Binding-site contacts:
Ligand atom CAE contacts residue VAL32 of chain 1.B at 4.4 Å (hydrophobic).
Ligand atom CAD contacts residue TRP73 of chain 1.B at 3.5 Å (hydrophobic).
Ligand atom CAG contacts residue VAL32 of chain 1.B at 3.5 Å (hydrophobic).
Ligand atom CAC contacts residue VAL32 of chain 1.B at 4.2 Å (hydrophobic).
Ligand atom OAM contacts residue 3SU1 of chain 1.N at 4.2 Å.
Ligand atom CAH contacts residue TRP73 of chain 1.B at 3.7 Å (hydrophobic).
Ligand atom CAB contacts residue VAL32 of chain 1.B at 3.7 Å (hydrophobic).
Ligand atom CAG contacts residue ARG35 of chain 1.B at 3.7 Å.
Ligand atom OAN contacts residue GLN5 of chain 1.B at 3.4 Å (h-bond).
Ligand atom OAM contacts residue LYS77 of chain 1.B at 2.5 Å (salt-bridge).
Ligand atom CAE contacts residue TRP73 of chain 1.B at 3.7 Å (hydrophobic).
Ligand atom BR contacts residue LYS31 of chain 1.B at 4.1 Å.
Ligand atom BR contacts residue VAL32 of chain 1.B at 4.1 Å.
Ligand atom CAC contacts residue LEU9 of chain 1.B at 4.2 Å (hydrophobic).
Ligand atom BR contacts residue ILE28 of chain 1.B at 3.9 Å.
Ligand atom CAL contacts residue LYS77 of chain 1.B at 3.7 Å.
Ligand atom CAL contacts residue 3SU1 of chain 1.N at 4.3 Å.
Ligand atom CAD contacts residue LEU9 of chain 1.B at 4.0 Å (hydrophobic).
Ligand atom CAJ contacts residue 3SU1 of chain 1.N at 3.5 Å.
Ligand atom CAL contacts residue GLN5 of chain 1.B at 4.2 Å.
Ligand atom CAC contacts residue TRP73 of chain 1.B at 4.3 Å (hydrophobic).
Ligand atom CAK contacts residue 3SU1 of chain 1.N at 4.1 Å.
Ligand atom OAN contacts residue TRP73 of chain 1.B at 3.1 Å (h-bond).
Ligand atom CAB contacts residue ILE28 of chain 1.B at 4.3 Å (hydrophobic).
Ligand atom CAH contacts residue 3SU1 of chain 1.N at 4.5 Å.
Ligand atom BR contacts residue ARG35 of chain 1.B at 3.3 Å.
Ligand atom SAP contacts residue 3SU1 of chain 1.N at 2.1 Å (h-bond).
Ligand atom CAJ contacts residue TRP73 of chain 1.B at 4.5 Å (hydrophobic).
Ligand atom CAL contacts residue TRP73 of chain 1.B at 4.0 Å (hydrophobic).
Ligand atom CAB contacts residue ARG35 of chain 1.B at 4.2 Å.
Ligand atom OAN contacts residue LYS77 of chain 1.B at 4.3 Å.
Ligand atom CAC contacts residue ILE28 of chain 1.B at 4.3 Å (hydrophobic).
Ligand atom CAF contacts residue VAL32 of chain 1.B at 4.0 Å (hydrophobic).
Ligand atom CAI contacts residue TRP73 of chain 1.B at 3.4 Å (hydrophobic).
Ligand atom NAA contacts residue VAL32 of chain 1.B at 4.0 Å.
Ligand atom CAI contacts residue 3SU1 of chain 1.N at 4.4 Å.

Sequence of chain 1.B:
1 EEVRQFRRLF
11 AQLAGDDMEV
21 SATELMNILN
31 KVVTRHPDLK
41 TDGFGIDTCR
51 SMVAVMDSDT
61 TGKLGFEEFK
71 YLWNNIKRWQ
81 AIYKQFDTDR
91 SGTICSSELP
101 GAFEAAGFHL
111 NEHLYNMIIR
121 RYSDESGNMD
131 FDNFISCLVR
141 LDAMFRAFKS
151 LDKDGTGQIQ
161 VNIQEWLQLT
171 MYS

The protein below binds the small molecule below.
Small molecule (SMILES): O=C(O)/C(S)=C/c1c[nH]c2cc(Br)ccc12